Binding-site contacts:
Ligand atom N2 contacts residue ASN172 of chain 1.A at 2.6 Å (h-bond).
Ligand atom C7 contacts residue SER174 of chain 1.A at 4.4 Å.
Ligand atom O5 contacts residue ASN172 of chain 1.A at 2.6 Å (h-bond).
Ligand atom C7 contacts residue SER173 of chain 1.A at 4.2 Å.
Ligand atom O7 contacts residue ASN172 of chain 1.A at 3.0 Å.
Ligand atom C4 contacts residue ASN172 of chain 1.A at 4.2 Å.
Ligand atom C5 contacts residue ASN172 of chain 1.A at 3.9 Å.
Ligand atom O7 contacts residue SER173 of chain 1.A at 3.5 Å (h-bond).
Ligand atom C2 contacts residue ASN172 of chain 1.A at 2.3 Å.
Ligand atom C8 contacts residue SER174 of chain 1.A at 3.9 Å.
Ligand atom C3 contacts residue ASN172 of chain 1.A at 3.7 Å.
Ligand atom C8 contacts residue SER173 of chain 1.A at 4.0 Å.
Ligand atom C7 contacts residue ASN172 of chain 1.A at 3.2 Å.
Ligand atom C1 contacts residue ASN172 of chain 1.A at 1.5 Å.
Ligand atom C8 contacts residue ASN172 of chain 1.A at 4.2 Å.

A small-molecule ligand and the protein it binds are described below.
Small molecule (SMILES): CC(=O)N[C@@H]1[C@@H](O)[C@H](O)[C@@H](CO)O[C@H]1O

Sequence of chain 1.A:
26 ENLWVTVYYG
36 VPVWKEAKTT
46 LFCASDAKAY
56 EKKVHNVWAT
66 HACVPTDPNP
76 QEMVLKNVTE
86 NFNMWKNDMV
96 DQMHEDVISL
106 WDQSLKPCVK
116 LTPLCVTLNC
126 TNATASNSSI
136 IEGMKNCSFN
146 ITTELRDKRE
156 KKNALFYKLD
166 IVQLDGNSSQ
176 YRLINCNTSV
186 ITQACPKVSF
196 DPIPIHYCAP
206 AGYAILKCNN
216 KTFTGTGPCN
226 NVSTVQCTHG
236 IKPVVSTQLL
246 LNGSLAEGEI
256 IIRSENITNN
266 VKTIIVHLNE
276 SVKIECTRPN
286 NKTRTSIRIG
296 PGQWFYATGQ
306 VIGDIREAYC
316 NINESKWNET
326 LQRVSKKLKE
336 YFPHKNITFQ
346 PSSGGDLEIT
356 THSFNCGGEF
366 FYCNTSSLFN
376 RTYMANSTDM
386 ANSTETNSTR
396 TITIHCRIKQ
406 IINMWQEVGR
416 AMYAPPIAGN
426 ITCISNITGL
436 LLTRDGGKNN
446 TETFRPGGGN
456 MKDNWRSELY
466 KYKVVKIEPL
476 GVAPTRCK